Binding-site contacts:
Ligand atom CAY contacts residue LEU147 of chain 1.A at 4.4 Å (hydrophobic).
Ligand atom CBB contacts residue ALA21 of chain 1.B at 3.9 Å (hydrophobic).
Ligand atom CAL contacts residue Y011 of chain 1.S at 3.6 Å.
Ligand atom OAH contacts residue TYR140 of chain 1.A at 4.3 Å.
Ligand atom OAF contacts residue PRO29 of chain 1.B at 4.2 Å.
Ligand atom CAN contacts residue ILE20 of chain 1.B at 3.7 Å (hydrophobic).
Ligand atom CBD contacts residue SER151 of chain 1.A at 4.3 Å.
Ligand atom CAR contacts residue ILE28 of chain 1.B at 4.1 Å (hydrophobic).
Ligand atom CAC contacts residue Y011 of chain 1.S at 4.5 Å.
Ligand atom CAX contacts residue SER144 of chain 1.A at 3.7 Å.
Ligand atom CAU contacts residue GLY24 of chain 1.B at 4.1 Å.
Ligand atom CAO contacts residue ALA21 of chain 1.B at 3.7 Å (hydrophobic).
Ligand atom CAA contacts residue PHE156 of chain 1.A at 3.7 Å (hydrophobic).
Ligand atom CAE contacts residue SER151 of chain 1.A at 3.5 Å.
Ligand atom CAN contacts residue LEU17 of chain 1.B at 4.0 Å (hydrophobic).
Ligand atom OAG contacts residue LEU147 of chain 1.A at 3.3 Å.
Ligand atom CAT contacts residue ILE28 of chain 1.B at 4.0 Å (hydrophobic).
Ligand atom CAL contacts residue SER144 of chain 1.A at 3.3 Å.
Ligand atom CAD contacts residue SER151 of chain 1.A at 4.1 Å.
Ligand atom OAW contacts residue Y011 of chain 1.S at 4.4 Å.
Ligand atom OAG contacts residue SER144 of chain 1.A at 4.1 Å.
Ligand atom CAY contacts residue SER144 of chain 1.A at 3.8 Å.
Ligand atom CAN contacts residue ALA21 of chain 1.B at 4.1 Å (hydrophobic).
Ligand atom CAJ contacts residue ALA21 of chain 1.B at 4.1 Å (hydrophobic).
Ligand atom OAH contacts residue SER144 of chain 1.A at 3.3 Å.
Ligand atom CAS contacts residue GLY24 of chain 1.B at 4.2 Å.
Ligand atom CAT contacts residue Y011 of chain 1.S at 4.0 Å.
Ligand atom CAX contacts residue Y011 of chain 1.S at 4.2 Å.
Ligand atom CBC contacts residue Y011 of chain 1.S at 4.3 Å.
Ligand atom CAD contacts residue GLY148 of chain 1.A at 3.5 Å.
Ligand atom CAM contacts residue SER144 of chain 1.A at 3.3 Å.
Ligand atom CAE contacts residue GLY148 of chain 1.A at 4.1 Å.
Ligand atom CAR contacts residue Y011 of chain 1.S at 4.1 Å.
Ligand atom CAR contacts residue SER144 of chain 1.A at 3.9 Å.
Ligand atom CAC contacts residue GLY24 of chain 1.B at 3.7 Å.
Ligand atom CAC contacts residue ALA21 of chain 1.B at 3.6 Å (hydrophobic).
Ligand atom CAA contacts residue LEU17 of chain 1.B at 4.1 Å (hydrophobic).
Ligand atom OAF contacts residue Y011 of chain 1.S at 3.5 Å.
Ligand atom CAC contacts residue ILE20 of chain 1.B at 3.4 Å (hydrophobic).

The protein below binds the small molecule below.
Small molecule (SMILES): CC(C)CCC[C@@H](C)[C@H]1CC[C@H]2[C@@H]3CC=C4C[C@@H](OC(=O)CCC(=O)O)CC[C@]4(C)[C@H]3CC[C@]12C

Sequence of chain 1.A:
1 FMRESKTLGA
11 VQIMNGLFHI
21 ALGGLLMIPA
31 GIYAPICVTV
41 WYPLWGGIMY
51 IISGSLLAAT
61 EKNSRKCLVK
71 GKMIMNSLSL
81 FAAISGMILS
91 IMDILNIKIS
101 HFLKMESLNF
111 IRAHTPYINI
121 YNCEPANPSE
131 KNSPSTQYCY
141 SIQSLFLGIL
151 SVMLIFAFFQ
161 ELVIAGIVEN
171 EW

Sequence of chain 1.B:
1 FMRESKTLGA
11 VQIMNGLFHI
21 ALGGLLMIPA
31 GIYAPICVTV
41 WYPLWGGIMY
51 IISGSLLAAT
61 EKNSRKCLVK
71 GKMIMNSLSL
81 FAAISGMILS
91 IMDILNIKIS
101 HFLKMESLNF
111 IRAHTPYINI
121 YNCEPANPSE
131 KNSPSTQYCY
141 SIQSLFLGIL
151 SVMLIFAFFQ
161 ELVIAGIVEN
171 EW